Binding-site contacts:
Ligand atom C8' contacts residue TRP96 of chain 1.D at 3.5 Å (hydrophobic).
Ligand atom C7' contacts residue ASN24 of chain 1.D at 3.2 Å.
Ligand atom O1B contacts residue GLY165 of chain 1.D at 2.9 Å (h-bond).
Ligand atom O2' contacts residue ALA120 of chain 1.D at 2.6 Å (h-bond).
Ligand atom N3 contacts residue PRO122 of chain 1.D at 3.2 Å (h-bond).
Ligand atom O2B contacts residue ARG121 of chain 1.D at 3.0 Å (salt-bridge).
Ligand atom C4' contacts residue ASP306 of chain 1.D at 3.6 Å.
Ligand atom C5 contacts residue SER163 of chain 1.D at 3.4 Å.
Ligand atom O3' contacts residue ASN24 of chain 1.D at 3.3 Å (h-bond).
Ligand atom O4 contacts residue VAL123 of chain 1.D at 3.2 Å.
Ligand atom N2' contacts residue PO41 of chain 1.R at 2.8 Å (h-bond).
Ligand atom C5 contacts residue PRO122 of chain 1.D at 3.3 Å (hydrophobic).
Ligand atom O3' contacts residue ASP306 of chain 1.D at 3.0 Å (salt-bridge).
Ligand atom O4' contacts residue PHE329 of chain 1.D at 3.4 Å.
Ligand atom C4 contacts residue PRO122 of chain 1.D at 3.0 Å (hydrophobic).
Ligand atom O2A contacts residue SER163 of chain 1.D at 3.5 Å.
Ligand atom C4 contacts residue LEU125 of chain 1.D at 3.6 Å (hydrophobic).
Ligand atom O7' contacts residue ASN24 of chain 1.D at 3.0 Å.
Ligand atom O7' contacts residue TRP96 of chain 1.D at 3.5 Å.
Ligand atom C8' contacts residue ASN24 of chain 1.D at 3.6 Å.
Ligand atom C3' contacts residue PO41 of chain 1.R at 3.6 Å.
Ligand atom O4 contacts residue HIS126 of chain 1.D at 3.6 Å.
Ligand atom O2' contacts residue ARG121 of chain 1.D at 3.5 Å.
Ligand atom O2A contacts residue VAL164 of chain 1.D at 2.8 Å (h-bond).
Ligand atom O4 contacts residue LEU125 of chain 1.D at 2.9 Å (h-bond).
Ligand atom O1A contacts residue SER163 of chain 1.D at 2.5 Å (h-bond).
Ligand atom O1B contacts residue GOL1 of chain 1.S at 2.5 Å (h-bond).
Ligand atom O4 contacts residue ASP124 of chain 1.D at 3.3 Å (salt-bridge).
Ligand atom O2 contacts residue PRO122 of chain 1.D at 3.4 Å.
Ligand atom N3 contacts residue ASP124 of chain 1.D at 2.9 Å (salt-bridge).
Ligand atom PB contacts residue GOL1 of chain 1.S at 3.4 Å.
Ligand atom O3' contacts residue PO41 of chain 1.R at 3.0 Å (h-bond).
Ligand atom O4 contacts residue PRO122 of chain 1.D at 3.3 Å (h-bond).
Ligand atom C8' contacts residue PO41 of chain 1.R at 3.5 Å.
Ligand atom O2B contacts residue GOL1 of chain 1.S at 2.6 Å (h-bond).
Ligand atom O4' contacts residue ASP306 of chain 1.D at 2.6 Å (salt-bridge).
Ligand atom O3B contacts residue ILE328 of chain 1.D at 2.9 Å (h-bond).
Ligand atom C8' contacts residue GOL1 of chain 1.S at 3.6 Å.
Ligand atom N3 contacts residue LEU125 of chain 1.D at 3.5 Å.
Ligand atom O4' contacts residue THR305 of chain 1.D at 3.6 Å.

The small molecule below binds the protein below.
Small molecule (SMILES): CC(=O)N[C@H]1[C@@H](O[P](=O)(O)O[P](=O)(O)OC[C@H]2O[C@@H](n3ccc(=O)[nH]c3=O)[C@H](O)[C@@H]2O)O[C@H](CO)[C@@H](O)[C@@H]1O

Sequence of chain 1.D:
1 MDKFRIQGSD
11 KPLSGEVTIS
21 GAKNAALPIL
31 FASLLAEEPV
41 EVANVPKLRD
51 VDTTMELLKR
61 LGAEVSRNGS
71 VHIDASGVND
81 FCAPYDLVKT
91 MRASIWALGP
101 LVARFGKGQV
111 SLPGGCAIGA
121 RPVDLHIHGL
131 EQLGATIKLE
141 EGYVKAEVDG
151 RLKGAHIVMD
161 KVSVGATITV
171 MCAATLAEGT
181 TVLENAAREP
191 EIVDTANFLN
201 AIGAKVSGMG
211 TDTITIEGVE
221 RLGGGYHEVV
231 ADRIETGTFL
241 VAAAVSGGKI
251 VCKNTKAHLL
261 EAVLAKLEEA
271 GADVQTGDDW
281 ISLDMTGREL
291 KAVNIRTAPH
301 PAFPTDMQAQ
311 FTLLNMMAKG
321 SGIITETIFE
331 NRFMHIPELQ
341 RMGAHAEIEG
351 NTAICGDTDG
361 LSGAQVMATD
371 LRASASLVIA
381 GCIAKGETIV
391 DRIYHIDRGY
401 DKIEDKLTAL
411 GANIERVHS